A small-molecule ligand and the protein it binds are described below.
Small molecule (SMILES): O=C(O)C1=C[C@@H](OP(=O)(O)O)[C@@H](O)[C@H](O)C1

Sequence of chain 1.A:
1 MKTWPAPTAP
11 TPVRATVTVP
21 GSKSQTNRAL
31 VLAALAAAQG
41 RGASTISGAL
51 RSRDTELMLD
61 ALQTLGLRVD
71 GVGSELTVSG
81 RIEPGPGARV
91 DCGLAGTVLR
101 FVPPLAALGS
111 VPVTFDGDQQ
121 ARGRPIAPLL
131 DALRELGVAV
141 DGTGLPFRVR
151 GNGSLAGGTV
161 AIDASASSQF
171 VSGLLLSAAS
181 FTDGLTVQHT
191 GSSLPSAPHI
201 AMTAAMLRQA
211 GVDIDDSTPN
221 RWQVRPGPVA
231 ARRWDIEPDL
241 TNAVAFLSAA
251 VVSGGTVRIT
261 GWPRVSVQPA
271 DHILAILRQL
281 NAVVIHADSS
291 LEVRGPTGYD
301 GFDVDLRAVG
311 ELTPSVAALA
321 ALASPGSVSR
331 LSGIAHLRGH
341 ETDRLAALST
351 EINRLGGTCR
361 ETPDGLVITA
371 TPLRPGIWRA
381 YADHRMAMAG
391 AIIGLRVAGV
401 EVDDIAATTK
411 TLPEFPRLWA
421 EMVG

Binding-site contacts:
Ligand atom O3 contacts residue LYS23 of chain 1.A at 3.2 Å (salt-bridge).
Ligand atom O7 contacts residue PO41 of chain 1.B at 0.4 Å (h-bond).
Ligand atom O1 contacts residue PO41 of chain 1.B at 2.1 Å (h-bond).
Ligand atom O8 contacts residue SER167 of chain 1.A at 2.6 Å (h-bond).
Ligand atom C2 contacts residue GLN169 of chain 1.A at 3.6 Å.
Ligand atom O2 contacts residue HIS340 of chain 1.A at 3.6 Å.
Ligand atom O6 contacts residue SER168 of chain 1.A at 2.6 Å (h-bond).
Ligand atom O7 contacts residue HIS336 of chain 1.A at 3.2 Å.
Ligand atom O7 contacts residue HIS340 of chain 1.A at 2.8 Å (h-bond).
Ligand atom C6 contacts residue LYS23 of chain 1.A at 3.5 Å.
Ligand atom P1 contacts residue SER168 of chain 1.A at 3.7 Å.
Ligand atom C7 contacts residue HIS199 of chain 1.A at 3.5 Å.
Ligand atom P1 contacts residue PO41 of chain 1.B at 0.9 Å.
Ligand atom O6 contacts residue PO41 of chain 1.B at 0.6 Å (h-bond).
Ligand atom O3 contacts residue SO41 of chain 1.C at 3.3 Å (h-bond).
Ligand atom O6 contacts residue SER196 of chain 1.A at 2.8 Å (h-bond).
Ligand atom C1 contacts residue HIS199 of chain 1.A at 3.6 Å.
Ligand atom C7 contacts residue SER24 of chain 1.A at 3.6 Å.
Ligand atom C6 contacts residue SER24 of chain 1.A at 3.6 Å.
Ligand atom O5 contacts residue SER24 of chain 1.A at 2.7 Å (h-bond).
Ligand atom C6 contacts residue GLN169 of chain 1.A at 3.5 Å.
Ligand atom O3 contacts residue GLU311 of chain 1.A at 2.8 Å (salt-bridge).
Ligand atom C4 contacts residue PO41 of chain 1.B at 3.4 Å.
Ligand atom C7 contacts residue GLN169 of chain 1.A at 3.5 Å.
Ligand atom O8 contacts residue PO41 of chain 1.B at 0.5 Å (h-bond).
Ligand atom C5 contacts residue GLU311 of chain 1.A at 3.6 Å.
Ligand atom O4 contacts residue GLN169 of chain 1.A at 3.5 Å.
Ligand atom P1 contacts residue SER196 of chain 1.A at 3.5 Å.
Ligand atom C2 contacts residue SER168 of chain 1.A at 3.7 Å.
Ligand atom C4 contacts residue GLU311 of chain 1.A at 3.6 Å.
Ligand atom O5 contacts residue HIS199 of chain 1.A at 3.5 Å.
Ligand atom C7 contacts residue ARG28 of chain 1.A at 3.4 Å.
Ligand atom O1 contacts residue GLN169 of chain 1.A at 3.7 Å.
Ligand atom C3 contacts residue PO41 of chain 1.B at 2.9 Å.
Ligand atom O4 contacts residue ARG28 of chain 1.A at 2.7 Å (salt-bridge).
Ligand atom O2 contacts residue PO41 of chain 1.B at 2.7 Å (h-bond).
Ligand atom O7 contacts residue SER196 of chain 1.A at 3.3 Å (h-bond).
Ligand atom O5 contacts residue ARG28 of chain 1.A at 2.8 Å (salt-bridge).
Ligand atom C2 contacts residue HIS199 of chain 1.A at 3.6 Å.
Ligand atom C1 contacts residue GLN169 of chain 1.A at 3.2 Å.